The protein below binds the small molecule below.
Small molecule (SMILES): CC(=O)N[C@@H]1[C@@H](O)[C@H](O)[C@@H](CO)O[C@H]1O

Sequence of chain 51.A:
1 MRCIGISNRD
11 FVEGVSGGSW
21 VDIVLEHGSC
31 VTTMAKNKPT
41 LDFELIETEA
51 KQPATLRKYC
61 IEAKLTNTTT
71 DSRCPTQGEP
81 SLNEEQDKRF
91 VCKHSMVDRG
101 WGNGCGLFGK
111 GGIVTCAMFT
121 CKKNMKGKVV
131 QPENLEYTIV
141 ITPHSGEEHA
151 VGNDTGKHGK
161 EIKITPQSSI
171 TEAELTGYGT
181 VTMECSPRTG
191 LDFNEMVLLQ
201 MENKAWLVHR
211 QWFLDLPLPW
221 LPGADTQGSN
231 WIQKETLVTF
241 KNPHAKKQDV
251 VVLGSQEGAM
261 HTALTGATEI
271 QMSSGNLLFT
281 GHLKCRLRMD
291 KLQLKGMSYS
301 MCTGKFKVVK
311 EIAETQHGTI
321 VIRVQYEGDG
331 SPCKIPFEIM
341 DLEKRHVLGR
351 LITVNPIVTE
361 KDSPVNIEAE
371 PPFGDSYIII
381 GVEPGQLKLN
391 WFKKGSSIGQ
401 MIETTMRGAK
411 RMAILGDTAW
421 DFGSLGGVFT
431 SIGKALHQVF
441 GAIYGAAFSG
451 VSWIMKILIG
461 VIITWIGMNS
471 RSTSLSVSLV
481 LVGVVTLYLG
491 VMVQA

Binding-site contacts:
Ligand atom C8 contacts residue PHE90 of chain 51.A at 3.9 Å (hydrophobic).
Ligand atom C1 contacts residue ASN67 of chain 51.A at 1.4 Å.
Ligand atom N2 contacts residue ASN67 of chain 51.A at 2.9 Å (h-bond).
Ligand atom C2 contacts residue ASN67 of chain 51.A at 2.5 Å.
Ligand atom C4 contacts residue ASN67 of chain 51.A at 4.2 Å.
Ligand atom C3 contacts residue ASN67 of chain 51.A at 3.8 Å.
Ligand atom O5 contacts residue ASN67 of chain 51.A at 2.4 Å (h-bond).
Ligand atom C8 contacts residue ASN67 of chain 51.A at 4.2 Å.
Ligand atom C8 contacts residue MET118 of chain 51.A at 4.3 Å (hydrophobic).
Ligand atom O7 contacts residue ASN67 of chain 51.A at 4.1 Å.
Ligand atom C7 contacts residue ASN67 of chain 51.A at 3.7 Å.
Ligand atom C5 contacts residue ASN67 of chain 51.A at 3.7 Å.